This protein binds this small molecule.
Small molecule (SMILES): CC(=O)N[C@@H]1[C@@H](O)[C@H](O)[C@@H](CO)O[C@H]1O

Binding-site contacts:
Ligand atom O3 contacts residue GLN580 of chain 1.A at 3.7 Å.
Ligand atom C8 contacts residue ASN331 of chain 1.A at 4.3 Å.
Ligand atom O5 contacts residue ASN331 of chain 1.A at 2.2 Å (h-bond).
Ligand atom N2 contacts residue GLN580 of chain 1.A at 3.3 Å (h-bond).
Ligand atom O6 contacts residue ASN331 of chain 1.A at 4.2 Å.
Ligand atom C4 contacts residue ASN331 of chain 1.A at 4.1 Å.
Ligand atom C7 contacts residue ASN331 of chain 1.A at 4.1 Å.
Ligand atom C8 contacts residue GLN580 of chain 1.A at 4.1 Å.
Ligand atom C3 contacts residue ASN331 of chain 1.A at 3.8 Å.
Ligand atom C2 contacts residue ASN331 of chain 1.A at 2.5 Å.
Ligand atom C1 contacts residue ASN331 of chain 1.A at 1.4 Å.
Ligand atom C3 contacts residue GLN580 of chain 1.A at 3.4 Å.
Ligand atom N2 contacts residue ASN331 of chain 1.A at 3.1 Å (h-bond).
Ligand atom C1 contacts residue GLN580 of chain 1.A at 4.3 Å.
Ligand atom C2 contacts residue GLN580 of chain 1.A at 3.8 Å.
Ligand atom C5 contacts residue ASN331 of chain 1.A at 3.6 Å.
Ligand atom C7 contacts residue GLN580 of chain 1.A at 3.8 Å.
Ligand atom C8 contacts residue PRO579 of chain 1.A at 4.4 Å (hydrophobic).

Sequence of chain 1.A:
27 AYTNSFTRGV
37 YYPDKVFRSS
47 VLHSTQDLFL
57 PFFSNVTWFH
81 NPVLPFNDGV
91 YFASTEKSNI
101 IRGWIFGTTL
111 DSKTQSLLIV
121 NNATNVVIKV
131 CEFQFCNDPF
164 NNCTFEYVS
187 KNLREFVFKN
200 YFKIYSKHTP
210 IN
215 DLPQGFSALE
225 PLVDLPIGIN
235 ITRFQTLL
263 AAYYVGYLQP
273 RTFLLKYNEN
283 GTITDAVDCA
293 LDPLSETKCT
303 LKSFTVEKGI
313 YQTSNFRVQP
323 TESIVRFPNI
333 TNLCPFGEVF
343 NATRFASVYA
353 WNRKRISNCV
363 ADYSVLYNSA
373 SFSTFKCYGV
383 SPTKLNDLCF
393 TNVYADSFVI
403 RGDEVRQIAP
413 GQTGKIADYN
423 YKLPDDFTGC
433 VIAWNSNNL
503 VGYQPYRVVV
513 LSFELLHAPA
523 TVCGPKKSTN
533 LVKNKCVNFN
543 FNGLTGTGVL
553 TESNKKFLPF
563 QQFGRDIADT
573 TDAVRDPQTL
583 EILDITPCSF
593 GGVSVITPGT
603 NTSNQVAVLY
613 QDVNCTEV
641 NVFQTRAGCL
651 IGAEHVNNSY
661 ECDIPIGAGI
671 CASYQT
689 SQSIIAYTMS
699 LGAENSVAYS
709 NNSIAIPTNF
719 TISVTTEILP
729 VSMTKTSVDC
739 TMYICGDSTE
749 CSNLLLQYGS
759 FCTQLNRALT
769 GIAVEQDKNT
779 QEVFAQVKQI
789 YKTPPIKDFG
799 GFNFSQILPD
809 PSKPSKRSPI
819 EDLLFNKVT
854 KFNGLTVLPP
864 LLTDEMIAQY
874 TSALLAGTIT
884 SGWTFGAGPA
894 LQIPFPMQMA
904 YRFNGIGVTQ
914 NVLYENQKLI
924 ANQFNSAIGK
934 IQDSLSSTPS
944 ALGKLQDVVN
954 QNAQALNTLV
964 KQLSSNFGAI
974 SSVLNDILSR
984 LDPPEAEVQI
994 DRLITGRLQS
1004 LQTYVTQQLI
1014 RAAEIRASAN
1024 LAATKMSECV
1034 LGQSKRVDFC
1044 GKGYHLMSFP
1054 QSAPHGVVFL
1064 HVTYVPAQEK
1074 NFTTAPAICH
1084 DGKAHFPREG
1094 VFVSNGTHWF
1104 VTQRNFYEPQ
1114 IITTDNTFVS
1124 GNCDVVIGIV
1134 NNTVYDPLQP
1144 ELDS